The small molecule below binds the protein below.
Small molecule (SMILES): N[C@@H](CCC(=O)O)C(=O)O

Sequence of chain 1.B:
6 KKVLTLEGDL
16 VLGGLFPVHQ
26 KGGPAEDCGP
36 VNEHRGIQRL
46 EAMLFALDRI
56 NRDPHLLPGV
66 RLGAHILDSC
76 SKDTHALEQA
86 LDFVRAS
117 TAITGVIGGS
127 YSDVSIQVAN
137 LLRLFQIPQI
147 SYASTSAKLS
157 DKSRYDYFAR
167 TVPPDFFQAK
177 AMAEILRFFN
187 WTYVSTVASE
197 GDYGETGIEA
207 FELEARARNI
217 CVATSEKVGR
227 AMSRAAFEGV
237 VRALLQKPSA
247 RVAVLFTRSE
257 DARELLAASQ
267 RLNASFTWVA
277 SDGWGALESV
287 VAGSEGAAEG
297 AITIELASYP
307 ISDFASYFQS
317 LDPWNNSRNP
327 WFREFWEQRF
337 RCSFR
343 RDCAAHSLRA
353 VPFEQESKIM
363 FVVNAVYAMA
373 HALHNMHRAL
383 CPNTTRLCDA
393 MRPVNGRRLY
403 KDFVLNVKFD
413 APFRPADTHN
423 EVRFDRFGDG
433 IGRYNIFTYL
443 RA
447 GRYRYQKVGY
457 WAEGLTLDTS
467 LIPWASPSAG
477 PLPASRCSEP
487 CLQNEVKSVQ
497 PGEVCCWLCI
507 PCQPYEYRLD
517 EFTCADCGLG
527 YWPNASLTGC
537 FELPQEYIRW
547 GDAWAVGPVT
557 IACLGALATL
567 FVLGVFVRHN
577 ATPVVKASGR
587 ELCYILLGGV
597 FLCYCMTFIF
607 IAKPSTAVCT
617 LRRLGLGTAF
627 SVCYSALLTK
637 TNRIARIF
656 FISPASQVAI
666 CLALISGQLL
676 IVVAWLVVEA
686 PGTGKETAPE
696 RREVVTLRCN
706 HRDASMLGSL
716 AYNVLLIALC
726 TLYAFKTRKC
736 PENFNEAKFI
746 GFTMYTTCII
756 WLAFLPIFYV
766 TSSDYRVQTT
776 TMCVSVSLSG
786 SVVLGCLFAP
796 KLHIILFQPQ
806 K

Binding-site contacts:
Ligand atom C contacts residue THR151 of chain 1.B at 4.3 Å.
Ligand atom CD contacts residue LYS360 of chain 1.B at 3.7 Å.
Ligand atom OE2 contacts residue ARG44 of chain 1.B at 3.3 Å (salt-bridge).
Ligand atom O contacts residue TYR127 of chain 1.B at 3.8 Å.
Ligand atom CA contacts residue ASP278 of chain 1.B at 4.2 Å.
Ligand atom CA contacts residue ALA149 of chain 1.B at 3.5 Å (hydrophobic).
Ligand atom C contacts residue SER128 of chain 1.B at 3.7 Å.
Ligand atom C contacts residue TYR199 of chain 1.B at 3.7 Å (hydrophobic).
Ligand atom OE1 contacts residue ARG40 of chain 1.B at 3.6 Å.
Ligand atom C contacts residue ALA149 of chain 1.B at 3.9 Å (hydrophobic).
Ligand atom CD contacts residue ARG40 of chain 1.B at 3.7 Å.
Ligand atom CA contacts residue TYR199 of chain 1.B at 4.1 Å (hydrophobic).
Ligand atom CG contacts residue ARG40 of chain 1.B at 4.0 Å.
Ligand atom O contacts residue TYR199 of chain 1.B at 3.9 Å.
Ligand atom OXT contacts residue ALA149 of chain 1.B at 3.7 Å.
Ligand atom CG contacts residue ASP278 of chain 1.B at 4.4 Å.
Ligand atom OXT contacts residue TYR199 of chain 1.B at 3.5 Å.
Ligand atom OE1 contacts residue LYS360 of chain 1.B at 2.5 Å (salt-bridge).
Ligand atom OE2 contacts residue SER126 of chain 1.B at 4.2 Å.
Ligand atom OE1 contacts residue ASP278 of chain 1.B at 4.3 Å.
Ligand atom CD contacts residue ALA149 of chain 1.B at 4.2 Å (hydrophobic).
Ligand atom CB contacts residue ALA149 of chain 1.B at 3.4 Å (hydrophobic).
Ligand atom CB contacts residue SER126 of chain 1.B at 3.3 Å.
Ligand atom O contacts residue SER126 of chain 1.B at 4.0 Å.
Ligand atom N contacts residue ASP278 of chain 1.B at 3.5 Å (salt-bridge).
Ligand atom OXT contacts residue SER126 of chain 1.B at 4.1 Å.
Ligand atom C contacts residue SER126 of chain 1.B at 3.8 Å.
Ligand atom N contacts residue TYR199 of chain 1.B at 4.3 Å.
Ligand atom OXT contacts residue SER150 of chain 1.B at 3.9 Å.
Ligand atom OXT contacts residue THR151 of chain 1.B at 3.5 Å (h-bond).
Ligand atom CA contacts residue SER126 of chain 1.B at 4.1 Å.
Ligand atom OE1 contacts residue ARG44 of chain 1.B at 3.6 Å (salt-bridge).
Ligand atom CD contacts residue ARG44 of chain 1.B at 4.1 Å.
Ligand atom OE2 contacts residue ARG40 of chain 1.B at 4.0 Å.
Ligand atom N contacts residue ALA149 of chain 1.B at 2.7 Å (h-bond).
Ligand atom OE2 contacts residue ALA149 of chain 1.B at 3.9 Å.
Ligand atom N contacts residue THR151 of chain 1.B at 3.1 Å (h-bond).
Ligand atom CA contacts residue THR151 of chain 1.B at 4.2 Å.
Ligand atom O contacts residue SER128 of chain 1.B at 3.7 Å.
Ligand atom OXT contacts residue SER128 of chain 1.B at 2.6 Å (h-bond).